Binding-site contacts:
Ligand atom O4' contacts residue LYS132 of chain 1.A at 3.0 Å (salt-bridge).
Ligand atom O6 contacts residue SER161 of chain 1.A at 3.4 Å.
Ligand atom N3B contacts residue GLY28 of chain 1.A at 3.1 Å (h-bond).
Ligand atom O6 contacts residue LYS132 of chain 1.A at 3.5 Å.
Ligand atom O1B contacts residue VAL29 of chain 1.A at 3.3 Å (h-bond).
Ligand atom C8 contacts residue GLY30 of chain 1.A at 3.6 Å.
Ligand atom O2A contacts residue ALA33 of chain 1.A at 2.8 Å (h-bond).
Ligand atom O2B contacts residue SER32 of chain 1.A at 3.0 Å (h-bond).
Ligand atom C5 contacts residue LYS132 of chain 1.A at 3.6 Å.
Ligand atom O2A contacts residue SER32 of chain 1.A at 3.5 Å.
Ligand atom O6 contacts residue ASN131 of chain 1.A at 3.3 Å (h-bond).
Ligand atom N2 contacts residue ASP134 of chain 1.A at 2.9 Å (salt-bridge).
Ligand atom O3A contacts residue GLY30 of chain 1.A at 3.2 Å (h-bond).
Ligand atom PB contacts residue MG1 of chain 1.C at 3.3 Å.
Ligand atom O2B contacts residue LYS31 of chain 1.A at 3.7 Å.
Ligand atom N9 contacts residue LYS132 of chain 1.A at 3.6 Å.
Ligand atom O2G contacts residue MG1 of chain 1.C at 2.0 Å.
Ligand atom O3G contacts residue GLY27 of chain 1.A at 3.4 Å.
Ligand atom O3G contacts residue LYS31 of chain 1.A at 2.6 Å (salt-bridge).
Ligand atom O1B contacts residue GLY30 of chain 1.A at 3.0 Å (h-bond).
Ligand atom O3G contacts residue GLY75 of chain 1.A at 2.8 Å (h-bond).
Ligand atom C2' contacts residue ASP45 of chain 1.A at 3.4 Å.
Ligand atom O6 contacts residue ASP134 of chain 1.A at 3.6 Å (salt-bridge).
Ligand atom N1 contacts residue ASP134 of chain 1.A at 2.8 Å (salt-bridge).
Ligand atom O6 contacts residue ALA162 of chain 1.A at 2.8 Å (h-bond).
Ligand atom C5' contacts residue GLY28 of chain 1.A at 3.6 Å.
Ligand atom PG contacts residue MG1 of chain 1.C at 3.2 Å.
Ligand atom C8 contacts residue ALA33 of chain 1.A at 3.5 Å (hydrophobic).
Ligand atom O1B contacts residue LYS31 of chain 1.A at 2.8 Å (salt-bridge).
Ligand atom O2' contacts residue PHE43 of chain 1.A at 3.1 Å.
Ligand atom O2B contacts residue MG1 of chain 1.C at 2.1 Å.
Ligand atom PB contacts residue LYS31 of chain 1.A at 3.7 Å.
Ligand atom O2' contacts residue ASP45 of chain 1.A at 2.6 Å (salt-bridge).
Ligand atom N2 contacts residue LEU135 of chain 1.A at 3.5 Å.
Ligand atom O1B contacts residue GLY28 of chain 1.A at 3.6 Å (h-bond).
Ligand atom N3B contacts residue MG1 of chain 1.C at 3.4 Å.
Ligand atom O2A contacts residue GLY30 of chain 1.A at 3.4 Å.
Ligand atom N7 contacts residue ASN131 of chain 1.A at 3.2 Å (h-bond).
Ligand atom C6 contacts residue LYS132 of chain 1.A at 3.6 Å.
Ligand atom N7 contacts residue ALA33 of chain 1.A at 3.5 Å.

The small molecule below binds the protein below.
Small molecule (SMILES): Nc1nc2c(ncn2[C@@H]2O[C@H](CO[P](=O)(O)O[P](=O)(O)NP(=O)(O)O)[C@@H](O)[C@H]2O)c(=O)[nH]1

Sequence of chain 1.A:
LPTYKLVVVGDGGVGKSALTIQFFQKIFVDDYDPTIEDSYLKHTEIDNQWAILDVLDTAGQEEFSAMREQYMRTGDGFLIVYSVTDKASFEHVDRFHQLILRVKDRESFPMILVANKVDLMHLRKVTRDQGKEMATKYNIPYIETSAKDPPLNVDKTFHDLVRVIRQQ